This protein binds this small molecule.
Small molecule (SMILES): Cc1ccc(-c2nn(C(C)(C)C)c3ncnc(N)c23)cc1

Sequence of chain 1.A:
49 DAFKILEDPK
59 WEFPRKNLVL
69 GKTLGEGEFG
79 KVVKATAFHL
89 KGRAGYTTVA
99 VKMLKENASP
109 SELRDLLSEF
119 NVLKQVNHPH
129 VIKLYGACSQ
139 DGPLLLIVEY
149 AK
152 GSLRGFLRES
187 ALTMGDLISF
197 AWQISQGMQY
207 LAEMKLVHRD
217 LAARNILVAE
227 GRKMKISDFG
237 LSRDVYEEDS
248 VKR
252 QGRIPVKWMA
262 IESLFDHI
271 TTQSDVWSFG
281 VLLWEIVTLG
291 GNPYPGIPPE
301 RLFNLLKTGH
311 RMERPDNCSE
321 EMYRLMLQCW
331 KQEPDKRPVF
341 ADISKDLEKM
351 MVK

Binding-site contacts:
Ligand atom C9 contacts residue LEU223 of chain 1.A at 4.0 Å (hydrophobic).
Ligand atom N7 contacts residue ALA98 of chain 1.A at 3.9 Å.
Ligand atom N10 contacts residue VAL146 of chain 1.A at 3.6 Å.
Ligand atom C24 contacts residue GLU117 of chain 1.A at 3.3 Å.
Ligand atom C6 contacts residue LEU223 of chain 1.A at 3.8 Å (hydrophobic).
Ligand atom N10 contacts residue LEU223 of chain 1.A at 3.9 Å.
Ligand atom C24 contacts residue LYS100 of chain 1.A at 3.8 Å.
Ligand atom C2 contacts residue ALA149 of chain 1.A at 3.1 Å (hydrophobic).
Ligand atom C13 contacts residue SER233 of chain 1.A at 3.2 Å.
Ligand atom C29 contacts residue LEU223 of chain 1.A at 4.0 Å (hydrophobic).
Ligand atom C9 contacts residue VAL80 of chain 1.A at 3.7 Å (hydrophobic).
Ligand atom N3 contacts residue ALA149 of chain 1.A at 3.9 Å.
Ligand atom C33 contacts residue LEU72 of chain 1.A at 3.4 Å (hydrophobic).
Ligand atom C15 contacts residue VAL146 of chain 1.A at 3.4 Å (hydrophobic).
Ligand atom C33 contacts residue GLY73 of chain 1.A at 4.0 Å.
Ligand atom N7 contacts residue ALA149 of chain 1.A at 3.2 Å (h-bond).
Ligand atom C12 contacts residue SER233 of chain 1.A at 3.2 Å.
Ligand atom C14 contacts residue GLU117 of chain 1.A at 3.7 Å.
Ligand atom N10 contacts residue ALA98 of chain 1.A at 3.4 Å.
Ligand atom C37 contacts residue PHE77 of chain 1.A at 3.6 Å (hydrophobic).
Ligand atom C12 contacts residue LYS100 of chain 1.A at 4.0 Å.
Ligand atom C15 contacts residue LYS100 of chain 1.A at 3.5 Å.
Ligand atom C14 contacts residue LYS100 of chain 1.A at 3.5 Å.
Ligand atom C2 contacts residue LEU72 of chain 1.A at 4.0 Å (hydrophobic).
Ligand atom C4 contacts residue VAL80 of chain 1.A at 3.9 Å (hydrophobic).
Ligand atom C24 contacts residue VAL146 of chain 1.A at 3.8 Å (hydrophobic).
Ligand atom C13 contacts residue LYS100 of chain 1.A at 3.7 Å.
Ligand atom N7 contacts residue TYR148 of chain 1.A at 4.0 Å.
Ligand atom C5 contacts residue VAL80 of chain 1.A at 3.8 Å (hydrophobic).
Ligand atom C16 contacts residue VAL80 of chain 1.A at 3.9 Å (hydrophobic).
Ligand atom N8 contacts residue VAL80 of chain 1.A at 3.5 Å.
Ligand atom N10 contacts residue GLU147 of chain 1.A at 3.3 Å (salt-bridge).
Ligand atom N1 contacts residue VAL80 of chain 1.A at 3.9 Å.
Ligand atom C24 contacts residue LEU121 of chain 1.A at 3.7 Å (hydrophobic).
Ligand atom C14 contacts residue VAL146 of chain 1.A at 4.0 Å (hydrophobic).
Ligand atom C13 contacts residue GLU117 of chain 1.A at 3.3 Å.
Ligand atom C16 contacts residue VAL146 of chain 1.A at 3.8 Å (hydrophobic).
Ligand atom C5 contacts residue LEU223 of chain 1.A at 3.8 Å (hydrophobic).
Ligand atom C6 contacts residue ALA98 of chain 1.A at 3.7 Å (hydrophobic).
Ligand atom C29 contacts residue SER153 of chain 1.A at 3.8 Å.